Binding-site contacts:
Ligand atom N20 contacts residue ILE182 of chain 5.A at 3.3 Å.
Ligand atom C30 contacts residue TYR193 of chain 5.A at 3.8 Å (hydrophobic).
Ligand atom C04 contacts residue TYR193 of chain 5.A at 3.8 Å (hydrophobic).
Ligand atom O23 contacts residue LEU220 of chain 5.A at 3.2 Å.
Ligand atom F26 contacts residue PHE147 of chain 5.A at 2.6 Å.
Ligand atom C22 contacts residue PHE147 of chain 5.A at 3.8 Å (hydrophobic).
Ligand atom N20 contacts residue PHE147 of chain 5.A at 3.4 Å.
Ligand atom N20 contacts residue ILE184 of chain 5.A at 3.8 Å.
Ligand atom C14 contacts residue ILE119 of chain 5.A at 3.6 Å (hydrophobic).
Ligand atom F24 contacts residue ALA169 of chain 5.A at 3.3 Å.
Ligand atom C21 contacts residue ILE182 of chain 5.A at 3.4 Å (hydrophobic).
Ligand atom O10 contacts residue ILE95 of chain 5.A at 3.3 Å.
Ligand atom C21 contacts residue PHE147 of chain 5.A at 3.8 Å (hydrophobic).
Ligand atom C29 contacts residue SER194 of chain 5.A at 3.5 Å.
Ligand atom C08 contacts residue MET241 of chain 5.A at 3.6 Å (hydrophobic).
Ligand atom C17 contacts residue ILE184 of chain 5.A at 3.4 Å (hydrophobic).
Ligand atom O01 contacts residue THR97 of chain 5.A at 3.6 Å.
Ligand atom N19 contacts residue LEU220 of chain 5.A at 3.1 Å.
Ligand atom N02 contacts residue THR97 of chain 5.A at 3.4 Å.
Ligand atom C22 contacts residue ALA145 of chain 5.A at 3.6 Å (hydrophobic).
Ligand atom N02 contacts residue PHE115 of chain 5.A at 3.6 Å.
Ligand atom F25 contacts residue ALA145 of chain 5.A at 3.0 Å.
Ligand atom F26 contacts residue ALA169 of chain 5.A at 2.5 Å.
Ligand atom C07 contacts residue TYR193 of chain 5.A at 3.6 Å (hydrophobic).
Ligand atom C08 contacts residue ALA117 of chain 5.A at 3.8 Å (hydrophobic).
Ligand atom C30 contacts residue PHE115 of chain 5.A at 3.6 Å (hydrophobic).
Ligand atom C29 contacts residue VAL195 of chain 5.A at 3.4 Å (hydrophobic).
Ligand atom N28 contacts residue TYR193 of chain 5.A at 3.4 Å.
Ligand atom C12 contacts residue ILE119 of chain 5.A at 3.4 Å (hydrophobic).
Ligand atom F26 contacts residue MET146 of chain 5.A at 3.2 Å.
Ligand atom C29 contacts residue TYR193 of chain 5.A at 3.5 Å (hydrophobic).
Ligand atom F26 contacts residue ALA145 of chain 5.A at 2.9 Å.
Ligand atom O01 contacts residue PHE115 of chain 5.A at 3.5 Å.
Ligand atom C22 contacts residue ALA169 of chain 5.A at 3.5 Å (hydrophobic).
Ligand atom F25 contacts residue VAL171 of chain 5.A at 3.1 Å.
Ligand atom C16 contacts residue ILE184 of chain 5.A at 3.2 Å (hydrophobic).
Ligand atom F24 contacts residue ILE182 of chain 5.A at 3.6 Å.
Ligand atom C05 contacts residue TYR193 of chain 5.A at 3.3 Å (hydrophobic).
Ligand atom C06 contacts residue TYR193 of chain 5.A at 3.8 Å (hydrophobic).
Ligand atom C13 contacts residue ILE119 of chain 5.A at 3.4 Å (hydrophobic).

Sequence of chain 5.A:
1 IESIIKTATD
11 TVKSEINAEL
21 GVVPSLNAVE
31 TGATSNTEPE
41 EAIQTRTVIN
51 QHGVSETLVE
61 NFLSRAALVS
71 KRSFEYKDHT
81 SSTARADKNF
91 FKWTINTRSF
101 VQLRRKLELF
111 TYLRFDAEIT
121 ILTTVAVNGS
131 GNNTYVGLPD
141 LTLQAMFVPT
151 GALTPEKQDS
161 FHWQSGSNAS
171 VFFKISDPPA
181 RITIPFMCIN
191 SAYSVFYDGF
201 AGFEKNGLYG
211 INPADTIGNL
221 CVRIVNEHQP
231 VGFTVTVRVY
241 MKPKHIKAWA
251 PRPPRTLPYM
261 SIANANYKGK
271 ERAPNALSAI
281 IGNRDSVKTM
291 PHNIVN

This small molecule binds to this protein.
Small molecule (SMILES): Cc1cc(-c2noc(C(F)(F)F)n2)ccc1OCCCc1cc(C(=O)N(C)C)no1

Sequence of chain 5.B:
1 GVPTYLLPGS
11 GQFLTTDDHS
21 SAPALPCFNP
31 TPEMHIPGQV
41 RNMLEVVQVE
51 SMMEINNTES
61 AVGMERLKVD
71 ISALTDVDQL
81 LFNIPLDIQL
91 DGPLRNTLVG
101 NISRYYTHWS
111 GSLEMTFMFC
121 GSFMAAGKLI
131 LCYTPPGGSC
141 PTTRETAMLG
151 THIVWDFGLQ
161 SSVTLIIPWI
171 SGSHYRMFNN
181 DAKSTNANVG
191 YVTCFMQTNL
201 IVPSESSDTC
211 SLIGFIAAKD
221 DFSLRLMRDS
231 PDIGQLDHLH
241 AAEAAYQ